Binding-site contacts:
Ligand atom C12 contacts residue LEU108 of chain 1.A at 4.0 Å (hydrophobic).
Ligand atom C6 contacts residue THR106 of chain 1.A at 3.6 Å.
Ligand atom C6 contacts residue LEU104 of chain 1.A at 3.9 Å (hydrophobic).
Ligand atom O1 contacts residue ASP168 of chain 1.A at 3.7 Å.
Ligand atom C5 contacts residue LYS53 of chain 1.A at 3.9 Å.
Ligand atom BR contacts residue THR106 of chain 1.A at 3.7 Å.
Ligand atom N contacts residue SO41 of chain 1.J at 3.8 Å.
Ligand atom C6 contacts residue ALA51 of chain 1.A at 3.6 Å (hydrophobic).
Ligand atom N contacts residue LEU108 of chain 1.A at 3.9 Å.
Ligand atom C1 contacts residue ASP168 of chain 1.A at 3.5 Å.
Ligand atom C13 contacts residue ALA51 of chain 1.A at 3.9 Å (hydrophobic).
Ligand atom C8 contacts residue ILE84 of chain 1.A at 3.7 Å (hydrophobic).
Ligand atom C13 contacts residue HIS107 of chain 1.A at 3.4 Å.
Ligand atom O contacts residue SO41 of chain 1.J at 4.1 Å.
Ligand atom C8 contacts residue LYS53 of chain 1.A at 4.0 Å.
Ligand atom C13 contacts residue THR106 of chain 1.A at 3.8 Å.
Ligand atom C contacts residue SO41 of chain 1.J at 3.7 Å.
Ligand atom C6 contacts residue LYS53 of chain 1.A at 4.0 Å.
Ligand atom C13 contacts residue MET109 of chain 1.A at 3.9 Å (hydrophobic).
Ligand atom C12 contacts residue SO41 of chain 1.J at 3.3 Å.
Ligand atom C1 contacts residue SO41 of chain 1.J at 3.4 Å.
Ligand atom C9 contacts residue LYS53 of chain 1.A at 4.0 Å.
Ligand atom C13 contacts residue SO41 of chain 1.J at 4.2 Å.
Ligand atom BR contacts residue VAL105 of chain 1.A at 3.8 Å.
Ligand atom N contacts residue ALA51 of chain 1.A at 3.7 Å.
Ligand atom BR contacts residue LEU86 of chain 1.A at 3.8 Å.
Ligand atom C12 contacts residue ALA51 of chain 1.A at 3.8 Å (hydrophobic).
Ligand atom C14 contacts residue SO41 of chain 1.J at 4.1 Å.
Ligand atom N contacts residue HIS107 of chain 1.A at 3.7 Å.
Ligand atom C11 contacts residue SO41 of chain 1.J at 3.2 Å.
Ligand atom C7 contacts residue THR106 of chain 1.A at 3.8 Å.
Ligand atom N contacts residue MET109 of chain 1.A at 3.1 Å (h-bond).
Ligand atom O1 contacts residue SO41 of chain 1.J at 3.3 Å (h-bond).
Ligand atom C12 contacts residue MET109 of chain 1.A at 4.0 Å (hydrophobic).
Ligand atom C10 contacts residue SO41 of chain 1.J at 3.6 Å.
Ligand atom BR contacts residue LEU104 of chain 1.A at 3.7 Å.
Ligand atom C14 contacts residue THR106 of chain 1.A at 3.9 Å.
Ligand atom O1 contacts residue LEU167 of chain 1.A at 3.2 Å.
Ligand atom C5 contacts residue ALA51 of chain 1.A at 3.9 Å (hydrophobic).
Ligand atom C1 contacts residue LEU167 of chain 1.A at 3.7 Å (hydrophobic).

This protein binds this small molecule.
Small molecule (SMILES): COC(=O)[C@H](Cc1ccc(Br)cc1)c1ccncc1

Sequence of chain 1.A:
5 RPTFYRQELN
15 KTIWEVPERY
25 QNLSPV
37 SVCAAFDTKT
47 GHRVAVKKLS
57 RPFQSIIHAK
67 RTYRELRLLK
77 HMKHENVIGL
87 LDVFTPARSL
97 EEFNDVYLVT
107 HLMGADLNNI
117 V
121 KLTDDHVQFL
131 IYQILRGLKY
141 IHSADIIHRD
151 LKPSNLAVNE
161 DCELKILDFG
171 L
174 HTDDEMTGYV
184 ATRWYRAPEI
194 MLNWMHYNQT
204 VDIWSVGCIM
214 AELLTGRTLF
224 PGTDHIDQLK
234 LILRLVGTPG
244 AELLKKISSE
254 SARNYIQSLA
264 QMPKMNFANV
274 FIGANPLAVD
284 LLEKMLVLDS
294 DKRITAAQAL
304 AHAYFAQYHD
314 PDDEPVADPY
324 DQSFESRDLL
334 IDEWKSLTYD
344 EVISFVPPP